Sequence of chain 1.B:
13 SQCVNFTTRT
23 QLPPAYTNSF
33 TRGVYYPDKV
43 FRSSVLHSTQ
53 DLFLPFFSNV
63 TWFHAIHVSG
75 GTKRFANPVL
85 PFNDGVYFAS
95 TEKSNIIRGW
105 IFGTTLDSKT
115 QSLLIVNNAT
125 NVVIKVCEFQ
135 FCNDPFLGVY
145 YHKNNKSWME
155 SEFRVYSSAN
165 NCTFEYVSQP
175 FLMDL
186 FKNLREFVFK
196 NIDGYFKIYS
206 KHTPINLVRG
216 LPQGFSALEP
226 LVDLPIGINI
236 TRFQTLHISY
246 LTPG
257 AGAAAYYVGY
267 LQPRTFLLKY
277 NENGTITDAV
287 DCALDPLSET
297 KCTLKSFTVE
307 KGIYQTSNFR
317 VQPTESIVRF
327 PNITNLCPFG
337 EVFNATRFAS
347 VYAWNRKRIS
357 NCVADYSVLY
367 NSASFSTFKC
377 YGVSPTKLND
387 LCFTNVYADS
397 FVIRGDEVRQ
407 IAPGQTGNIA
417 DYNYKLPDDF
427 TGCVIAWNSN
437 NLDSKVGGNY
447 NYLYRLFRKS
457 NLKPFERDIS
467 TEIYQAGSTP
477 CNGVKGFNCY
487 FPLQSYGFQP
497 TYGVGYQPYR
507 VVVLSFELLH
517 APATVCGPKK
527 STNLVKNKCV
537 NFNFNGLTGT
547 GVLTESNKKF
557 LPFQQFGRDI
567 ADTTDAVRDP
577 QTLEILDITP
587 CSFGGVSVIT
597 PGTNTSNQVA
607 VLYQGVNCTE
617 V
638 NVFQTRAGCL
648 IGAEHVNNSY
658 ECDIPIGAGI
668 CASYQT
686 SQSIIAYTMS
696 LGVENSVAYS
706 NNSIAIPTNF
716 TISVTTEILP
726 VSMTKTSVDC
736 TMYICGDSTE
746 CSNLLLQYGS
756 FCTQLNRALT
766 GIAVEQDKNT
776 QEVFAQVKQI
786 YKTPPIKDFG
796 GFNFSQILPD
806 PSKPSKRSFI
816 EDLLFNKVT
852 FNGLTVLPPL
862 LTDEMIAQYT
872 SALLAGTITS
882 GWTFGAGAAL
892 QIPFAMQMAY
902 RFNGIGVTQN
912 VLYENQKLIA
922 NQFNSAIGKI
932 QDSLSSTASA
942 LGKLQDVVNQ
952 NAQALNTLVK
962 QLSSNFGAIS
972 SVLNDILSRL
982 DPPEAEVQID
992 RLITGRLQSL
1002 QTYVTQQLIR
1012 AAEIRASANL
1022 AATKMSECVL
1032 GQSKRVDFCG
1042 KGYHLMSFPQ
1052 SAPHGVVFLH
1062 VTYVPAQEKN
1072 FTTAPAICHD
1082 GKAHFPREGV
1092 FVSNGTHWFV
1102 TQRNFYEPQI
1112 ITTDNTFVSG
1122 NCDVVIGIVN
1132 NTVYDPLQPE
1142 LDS

A small-molecule ligand and the protein it binds are described below.
Small molecule (SMILES): CC(=O)N[C@@H]1[C@@H](O)[C@H](O)[C@@H](CO)O[C@H]1O

Binding-site contacts:
Ligand atom C8 contacts residue HIS652 of chain 1.B at 3.9 Å.
Ligand atom C1 contacts residue ASN654 of chain 1.B at 1.4 Å.
Ligand atom C3 contacts residue ASN654 of chain 1.B at 3.8 Å.
Ligand atom O5 contacts residue ASN654 of chain 1.B at 2.4 Å (h-bond).
Ligand atom C5 contacts residue ASN654 of chain 1.B at 3.7 Å.
Ligand atom C8 contacts residue ASN654 of chain 1.B at 4.5 Å.
Ligand atom C4 contacts residue ASN654 of chain 1.B at 4.2 Å.
Ligand atom N2 contacts residue ASN654 of chain 1.B at 2.9 Å (h-bond).
Ligand atom C7 contacts residue ASN654 of chain 1.B at 3.4 Å.
Ligand atom C2 contacts residue ASN654 of chain 1.B at 2.4 Å.
Ligand atom O7 contacts residue ASN654 of chain 1.B at 3.5 Å (h-bond).